A small-molecule ligand and the protein it binds are described below.
Small molecule (SMILES): CC(C)CCC[C@@H](C)[C@H]1CC[C@H]2[C@@H]3CC=C4C[C@@H](OC(=O)CCC(=O)O)CC[C@]4(C)[C@H]3CC[C@]12C

Binding-site contacts:
Ligand atom CAM contacts residue Y011 of chain 1.BA at 4.2 Å.
Ligand atom CAQ contacts residue Y011 of chain 1.X at 4.1 Å.
Ligand atom CAN contacts residue VAL843 of chain 1.A at 4.2 Å (hydrophobic).
Ligand atom CAU contacts residue Y011 of chain 1.BA at 3.9 Å.
Ligand atom CAP contacts residue Y011 of chain 1.X at 4.2 Å.
Ligand atom CAI contacts residue LEU959 of chain 1.A at 3.8 Å (hydrophobic).
Ligand atom CAB contacts residue VAL843 of chain 1.A at 4.3 Å (hydrophobic).
Ligand atom CAD contacts residue LEU551 of chain 1.A at 4.2 Å (hydrophobic).
Ligand atom CAA contacts residue THR558 of chain 1.A at 3.8 Å.
Ligand atom CAL contacts residue Y011 of chain 1.BA at 3.9 Å.
Ligand atom CAV contacts residue CYS962 of chain 1.A at 3.6 Å (hydrophobic).
Ligand atom CAM contacts residue TYR548 of chain 1.A at 3.8 Å (hydrophobic).
Ligand atom CAB contacts residue ALA846 of chain 1.A at 4.0 Å (hydrophobic).
Ligand atom CAK contacts residue Y011 of chain 1.X at 4.1 Å.
Ligand atom CAK contacts residue TYR840 of chain 1.A at 4.1 Å (hydrophobic).
Ligand atom CAP contacts residue VAL843 of chain 1.A at 3.9 Å (hydrophobic).
Ligand atom CAZ contacts residue LEU963 of chain 1.A at 4.0 Å (hydrophobic).
Ligand atom CBC contacts residue CYS962 of chain 1.A at 4.3 Å (hydrophobic).
Ligand atom CAC contacts residue Y011 of chain 1.BA at 3.8 Å.
Ligand atom CBD contacts residue LEU959 of chain 1.A at 3.8 Å (hydrophobic).
Ligand atom CAO contacts residue VAL843 of chain 1.A at 4.2 Å (hydrophobic).
Ligand atom OAW contacts residue CYS962 of chain 1.A at 3.8 Å.
Ligand atom CAR contacts residue Y011 of chain 1.BA at 3.9 Å.
Ligand atom CAK contacts residue LEU959 of chain 1.A at 3.8 Å (hydrophobic).
Ligand atom CAQ contacts residue TYR840 of chain 1.A at 4.2 Å (hydrophobic).
Ligand atom CBC contacts residue LEU963 of chain 1.A at 3.8 Å (hydrophobic).
Ligand atom CAD contacts residue LEU959 of chain 1.A at 4.3 Å (hydrophobic).
Ligand atom CAI contacts residue LEU963 of chain 1.A at 3.8 Å (hydrophobic).
Ligand atom CAT contacts residue Y011 of chain 1.BA at 4.1 Å.
Ligand atom OAG contacts residue Y011 of chain 1.BA at 4.3 Å.
Ligand atom CBG contacts residue Y011 of chain 1.X at 4.2 Å.
Ligand atom CAS contacts residue Y011 of chain 1.BA at 3.6 Å.
Ligand atom CAZ contacts residue LEU959 of chain 1.A at 4.2 Å (hydrophobic).
Ligand atom CAJ contacts residue Y011 of chain 1.X at 4.1 Å.
Ligand atom CAE contacts residue LEU555 of chain 1.A at 4.0 Å (hydrophobic).
Ligand atom CAO contacts residue Y011 of chain 1.X at 3.9 Å.
Ligand atom OAH contacts residue CYS962 of chain 1.A at 4.3 Å.
Ligand atom CAV contacts residue LEU551 of chain 1.A at 4.3 Å (hydrophobic).
Ligand atom CAV contacts residue LEU963 of chain 1.A at 3.9 Å (hydrophobic).
Ligand atom CAL contacts residue TYR548 of chain 1.A at 3.9 Å (hydrophobic).

Sequence of chain 1.A:
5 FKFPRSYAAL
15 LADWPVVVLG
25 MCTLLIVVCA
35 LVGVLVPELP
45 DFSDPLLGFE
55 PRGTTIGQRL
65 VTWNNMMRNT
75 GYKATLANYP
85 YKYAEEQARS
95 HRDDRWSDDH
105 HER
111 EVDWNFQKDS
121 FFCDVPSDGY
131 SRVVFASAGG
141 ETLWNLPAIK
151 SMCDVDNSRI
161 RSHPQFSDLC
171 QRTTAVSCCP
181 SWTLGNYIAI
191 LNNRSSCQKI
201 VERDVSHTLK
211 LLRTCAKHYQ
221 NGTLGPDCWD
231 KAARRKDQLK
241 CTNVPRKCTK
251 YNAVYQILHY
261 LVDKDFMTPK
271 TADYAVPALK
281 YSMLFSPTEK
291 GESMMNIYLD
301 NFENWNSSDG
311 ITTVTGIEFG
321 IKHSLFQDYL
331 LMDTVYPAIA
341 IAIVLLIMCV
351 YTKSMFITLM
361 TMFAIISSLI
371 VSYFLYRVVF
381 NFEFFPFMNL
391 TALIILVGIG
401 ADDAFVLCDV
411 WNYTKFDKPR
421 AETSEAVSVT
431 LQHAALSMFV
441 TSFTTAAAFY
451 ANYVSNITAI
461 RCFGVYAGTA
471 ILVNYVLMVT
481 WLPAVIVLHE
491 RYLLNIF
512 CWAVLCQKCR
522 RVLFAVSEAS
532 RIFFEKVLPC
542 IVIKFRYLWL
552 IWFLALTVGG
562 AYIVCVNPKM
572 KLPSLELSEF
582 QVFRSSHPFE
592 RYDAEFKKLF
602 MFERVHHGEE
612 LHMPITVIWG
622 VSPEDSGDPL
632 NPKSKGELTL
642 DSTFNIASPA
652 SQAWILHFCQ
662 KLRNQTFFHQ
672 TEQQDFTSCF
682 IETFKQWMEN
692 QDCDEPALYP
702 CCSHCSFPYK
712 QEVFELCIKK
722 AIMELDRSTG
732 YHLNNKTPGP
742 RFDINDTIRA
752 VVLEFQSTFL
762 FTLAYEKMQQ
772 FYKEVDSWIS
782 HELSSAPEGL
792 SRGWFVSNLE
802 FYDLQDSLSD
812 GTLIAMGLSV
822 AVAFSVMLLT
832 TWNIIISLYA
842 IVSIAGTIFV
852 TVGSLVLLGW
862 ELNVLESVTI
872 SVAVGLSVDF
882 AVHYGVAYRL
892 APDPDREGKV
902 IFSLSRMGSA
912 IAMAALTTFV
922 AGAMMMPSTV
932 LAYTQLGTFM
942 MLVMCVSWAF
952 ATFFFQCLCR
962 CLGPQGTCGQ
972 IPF